Sequence of chain 1.H:
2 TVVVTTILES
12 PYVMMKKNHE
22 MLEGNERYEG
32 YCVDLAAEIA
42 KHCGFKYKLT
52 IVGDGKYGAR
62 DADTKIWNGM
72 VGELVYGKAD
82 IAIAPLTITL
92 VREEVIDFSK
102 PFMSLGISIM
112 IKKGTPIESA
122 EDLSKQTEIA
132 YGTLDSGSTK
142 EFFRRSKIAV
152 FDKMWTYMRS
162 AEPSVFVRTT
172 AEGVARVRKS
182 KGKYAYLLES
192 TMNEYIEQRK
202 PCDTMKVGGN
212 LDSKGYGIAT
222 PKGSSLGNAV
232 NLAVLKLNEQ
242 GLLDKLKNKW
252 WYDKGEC

Binding-site contacts:
Ligand atom C05 contacts residue PRO86 of chain 1.H at 3.6 Å (hydrophobic).
Ligand atom O24 contacts residue ARG93 of chain 1.H at 3.0 Å (salt-bridge).
Ligand atom C13 contacts residue GLU190 of chain 1.H at 3.2 Å.
Ligand atom N01 contacts residue PRO86 of chain 1.H at 3.3 Å (h-bond).
Ligand atom N01 contacts residue TYR217 of chain 1.H at 3.7 Å.
Ligand atom C12 contacts residue GLU190 of chain 1.H at 3.8 Å.
Ligand atom O23 contacts residue TYR58 of chain 1.H at 3.5 Å.
Ligand atom O19 contacts residue LEU188 of chain 1.H at 3.5 Å (h-bond).
Ligand atom C22 contacts residue ARG93 of chain 1.H at 3.8 Å.
Ligand atom N01 contacts residue THR88 of chain 1.H at 3.1 Å (h-bond).
Ligand atom C12 contacts residue MET193 of chain 1.H at 3.9 Å (hydrophobic).
Ligand atom O23 contacts residue ARG93 of chain 1.H at 3.1 Å (salt-bridge).
Ligand atom C16 contacts residue THR171 of chain 1.H at 3.4 Å.
Ligand atom C02 contacts residue PRO86 of chain 1.H at 3.8 Å (hydrophobic).
Ligand atom C17 contacts residue THR140 of chain 1.H at 3.6 Å.
Ligand atom O19 contacts residue TYR187 of chain 1.H at 2.9 Å (h-bond).
Ligand atom C15 contacts residue LEU135 of chain 1.H at 3.8 Å (hydrophobic).
Ligand atom O19 contacts residue LEU135 of chain 1.H at 3.5 Å.
Ligand atom O24 contacts residue LEU87 of chain 1.H at 3.6 Å.
Ligand atom C11 contacts residue THR171 of chain 1.H at 3.9 Å.
Ligand atom C13 contacts residue LEU189 of chain 1.H at 3.7 Å (hydrophobic).
Ligand atom C17 contacts residue LEU189 of chain 1.H at 3.7 Å (hydrophobic).
Ligand atom C22 contacts residue TYR58 of chain 1.H at 3.6 Å (hydrophobic).
Ligand atom C22 contacts residue PRO86 of chain 1.H at 3.7 Å (hydrophobic).
Ligand atom O24 contacts residue THR88 of chain 1.H at 2.6 Å (h-bond).
Ligand atom O18 contacts residue THR140 of chain 1.H at 2.6 Å (h-bond).
Ligand atom C22 contacts residue THR88 of chain 1.H at 3.9 Å.
Ligand atom O08 contacts residue MET193 of chain 1.H at 3.0 Å.
Ligand atom C06 contacts residue PRO86 of chain 1.H at 3.9 Å (hydrophobic).
Ligand atom C15 contacts residue THR171 of chain 1.H at 3.6 Å.
Ligand atom N04 contacts residue TYR58 of chain 1.H at 3.6 Å.
Ligand atom C03 contacts residue TYR58 of chain 1.H at 3.4 Å (hydrophobic).
Ligand atom O24 contacts residue PRO86 of chain 1.H at 3.6 Å (h-bond).
Ligand atom C10 contacts residue MET193 of chain 1.H at 3.6 Å (hydrophobic).
Ligand atom O19 contacts residue LEU189 of chain 1.H at 3.9 Å.
Ligand atom O18 contacts residue GLU190 of chain 1.H at 3.7 Å.
Ligand atom O18 contacts residue LEU189 of chain 1.H at 3.6 Å.
Ligand atom C06 contacts residue TYR217 of chain 1.H at 3.9 Å (hydrophobic).
Ligand atom C03 contacts residue PRO86 of chain 1.H at 3.8 Å (hydrophobic).
Ligand atom C05 contacts residue TYR58 of chain 1.H at 3.4 Å (hydrophobic).

The small molecule below binds the protein below.
Small molecule (SMILES): N[C@H](Cn1ccc(=O)n(Cc2ccc(C(=O)O)cc2)c1=O)C(=O)O